Binding-site contacts:
Ligand atom C41 contacts residue LYS33 of chain 1.K at 3.6 Å.
Ligand atom O27 contacts residue ALA20 of chain 1.K at 3.3 Å.
Ligand atom C16 contacts residue GLY47 of chain 1.K at 3.4 Å.
Ligand atom C38 contacts residue ARG19 of chain 1.K at 3.4 Å.
Ligand atom O40 contacts residue SER21 of chain 1.K at 3.2 Å (h-bond).
Ligand atom C51 contacts residue SER130 of chain 1.L at 3.4 Å.
Ligand atom C59 contacts residue SER27 of chain 1.K at 3.7 Å.
Ligand atom C43 contacts residue ALA49 of chain 1.K at 3.7 Å (hydrophobic).
Ligand atom C38 contacts residue THR1 of chain 1.K at 2.5 Å.
Ligand atom C56 contacts residue SER124 of chain 1.L at 3.5 Å.
Ligand atom C31 contacts residue LYS33 of chain 1.K at 3.4 Å.
Ligand atom C29 contacts residue LYS33 of chain 1.K at 3.6 Å.
Ligand atom O32 contacts residue THR1 of chain 1.K at 2.4 Å (h-bond).
Ligand atom C31 contacts residue THR1 of chain 1.K at 1.4 Å.
Ligand atom O14 contacts residue ALA49 of chain 1.K at 3.2 Å (h-bond).
Ligand atom N28 contacts residue THR1 of chain 1.K at 3.7 Å.
Ligand atom C39 contacts residue THR1 of chain 1.K at 2.5 Å.
Ligand atom O27 contacts residue SER21 of chain 1.K at 3.5 Å (h-bond).
Ligand atom C29 contacts residue THR1 of chain 1.K at 2.3 Å.
Ligand atom N15 contacts residue SER21 of chain 1.K at 3.3 Å (h-bond).
Ligand atom C65 contacts residue GLY47 of chain 1.K at 3.5 Å.
Ligand atom C38 contacts residue TYR169 of chain 1.K at 3.1 Å (hydrophobic).
Ligand atom C37 contacts residue THR1 of chain 1.K at 1.5 Å.
Ligand atom C26 contacts residue GLY47 of chain 1.K at 3.7 Å.
Ligand atom C38 contacts residue LYS33 of chain 1.K at 3.6 Å.
Ligand atom C30 contacts residue THR1 of chain 1.K at 2.8 Å.
Ligand atom C54 contacts residue GLN132 of chain 1.L at 3.5 Å.
Ligand atom N28 contacts residue GLY47 of chain 1.K at 3.2 Å (h-bond).
Ligand atom C63 contacts residue SER21 of chain 1.K at 3.5 Å.
Ligand atom C45 contacts residue MET45 of chain 1.K at 3.7 Å (hydrophobic).
Ligand atom C52 contacts residue SER130 of chain 1.L at 3.6 Å.
Ligand atom C44 contacts residue ALA49 of chain 1.K at 3.4 Å (hydrophobic).
Ligand atom O40 contacts residue THR1 of chain 1.K at 3.1 Å (h-bond).
Ligand atom O3 contacts residue SER27 of chain 1.K at 3.4 Å (h-bond).
Ligand atom O32 contacts residue GLY47 of chain 1.K at 3.5 Å (h-bond).
Ligand atom C46 contacts residue MET45 of chain 1.K at 3.6 Å (hydrophobic).
Ligand atom C55 contacts residue SER124 of chain 1.L at 3.6 Å.
Ligand atom O32 contacts residue SER46 of chain 1.K at 3.6 Å.
Ligand atom C11 contacts residue SER21 of chain 1.K at 3.5 Å.
Ligand atom C54 contacts residue TYR131 of chain 1.L at 3.7 Å (hydrophobic).

The protein below binds the small molecule below.
Small molecule (SMILES): CC1=C(C(=O)N[C@H](C)C(=O)N[C@@H](Cc2c[nH]c3ccccc23)C(=O)N[C@@H](CC2CCCCC2)C(=O)[C@H](C)CO)Cc2ccccc21

Sequence of chain 1.K:
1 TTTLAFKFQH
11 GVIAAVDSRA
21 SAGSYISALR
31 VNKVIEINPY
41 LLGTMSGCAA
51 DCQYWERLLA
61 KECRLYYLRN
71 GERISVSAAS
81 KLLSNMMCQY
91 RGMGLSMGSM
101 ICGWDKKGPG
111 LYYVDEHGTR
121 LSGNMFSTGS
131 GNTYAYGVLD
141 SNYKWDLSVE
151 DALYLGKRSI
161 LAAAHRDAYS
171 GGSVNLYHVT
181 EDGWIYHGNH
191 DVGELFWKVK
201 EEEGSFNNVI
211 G

Sequence of chain 1.L:
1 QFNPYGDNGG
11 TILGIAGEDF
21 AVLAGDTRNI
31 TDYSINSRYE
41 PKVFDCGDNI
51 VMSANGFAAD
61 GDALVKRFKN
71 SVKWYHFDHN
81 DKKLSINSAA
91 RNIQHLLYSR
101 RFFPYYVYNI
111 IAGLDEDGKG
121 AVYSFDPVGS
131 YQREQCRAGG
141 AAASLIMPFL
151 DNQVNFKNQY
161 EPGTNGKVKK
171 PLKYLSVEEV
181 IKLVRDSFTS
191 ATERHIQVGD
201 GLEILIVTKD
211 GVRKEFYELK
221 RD